Sequence of chain 2.A:
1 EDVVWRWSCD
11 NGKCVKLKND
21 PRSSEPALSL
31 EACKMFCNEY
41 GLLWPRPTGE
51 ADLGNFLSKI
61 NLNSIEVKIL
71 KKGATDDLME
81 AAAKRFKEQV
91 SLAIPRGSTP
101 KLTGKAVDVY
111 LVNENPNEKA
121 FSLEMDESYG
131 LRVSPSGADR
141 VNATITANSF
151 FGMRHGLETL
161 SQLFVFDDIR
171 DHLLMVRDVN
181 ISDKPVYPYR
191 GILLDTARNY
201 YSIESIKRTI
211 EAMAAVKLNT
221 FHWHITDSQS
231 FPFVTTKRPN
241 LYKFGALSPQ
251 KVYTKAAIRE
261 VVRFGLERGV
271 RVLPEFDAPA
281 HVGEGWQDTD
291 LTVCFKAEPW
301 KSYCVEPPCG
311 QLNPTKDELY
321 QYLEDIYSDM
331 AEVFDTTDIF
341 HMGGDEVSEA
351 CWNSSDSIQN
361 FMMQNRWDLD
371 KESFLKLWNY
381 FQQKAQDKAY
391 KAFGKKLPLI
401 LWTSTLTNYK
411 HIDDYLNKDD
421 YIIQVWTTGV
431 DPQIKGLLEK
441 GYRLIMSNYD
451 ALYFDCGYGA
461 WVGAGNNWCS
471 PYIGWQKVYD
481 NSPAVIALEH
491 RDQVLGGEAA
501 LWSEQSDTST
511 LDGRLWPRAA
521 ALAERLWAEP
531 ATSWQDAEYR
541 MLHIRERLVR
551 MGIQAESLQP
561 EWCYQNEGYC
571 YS

Binding-site contacts:
Ligand atom OAJ contacts residue HIS281 of chain 2.A at 3.3 Å.
Ligand atom OAM contacts residue TYR453 of chain 2.A at 3.7 Å.
Ligand atom CAP contacts residue GLU346 of chain 2.A at 3.5 Å.
Ligand atom NAI contacts residue ASP345 of chain 2.A at 3.0 Å (salt-bridge).
Ligand atom CAG contacts residue TRP502 of chain 2.A at 3.7 Å (hydrophobic).
Ligand atom CAH contacts residue TRP402 of chain 2.A at 3.7 Å (hydrophobic).
Ligand atom OAM contacts residue TRP468 of chain 2.A at 2.8 Å (h-bond).
Ligand atom CAH contacts residue TRP426 of chain 2.A at 3.5 Å (hydrophobic).
Ligand atom OAQ contacts residue GLU346 of chain 2.A at 3.4 Å (salt-bridge).
Ligand atom OAM contacts residue ASP455 of chain 2.A at 2.7 Å (salt-bridge).
Ligand atom OAK contacts residue GLU504 of chain 2.A at 2.6 Å (salt-bridge).
Ligand atom OAR contacts residue VAL305 of chain 2.A at 3.4 Å.
Ligand atom CAG contacts residue TYR453 of chain 2.A at 3.4 Å (hydrophobic).
Ligand atom OAM contacts residue TRP502 of chain 2.A at 3.7 Å.
Ligand atom CAH contacts residue ASP345 of chain 2.A at 3.5 Å.
Ligand atom CAF contacts residue TRP468 of chain 2.A at 3.5 Å (hydrophobic).
Ligand atom OAQ contacts residue TRP426 of chain 2.A at 3.3 Å.
Ligand atom CAF contacts residue ASP455 of chain 2.A at 3.3 Å.
Ligand atom CAT contacts residue TRP468 of chain 2.A at 3.4 Å (hydrophobic).
Ligand atom OAN contacts residue TRP426 of chain 2.A at 3.8 Å.
Ligand atom NAY contacts residue TRP426 of chain 2.A at 3.5 Å.
Ligand atom OAN contacts residue TRP502 of chain 2.A at 3.5 Å.
Ligand atom NAO contacts residue TRP468 of chain 2.A at 3.1 Å.
Ligand atom CAD contacts residue GLU306 of chain 2.A at 3.6 Å.
Ligand atom CAG contacts residue ASP345 of chain 2.A at 3.7 Å.
Ligand atom CAF contacts residue TRP502 of chain 2.A at 3.7 Å (hydrophobic).
Ligand atom OAJ contacts residue ARG198 of chain 2.A at 2.7 Å (salt-bridge).
Ligand atom NAI contacts residue GLU346 of chain 2.A at 3.5 Å (salt-bridge).
Ligand atom CAB contacts residue GLU346 of chain 2.A at 3.3 Å.
Ligand atom CAD contacts residue GLU504 of chain 2.A at 3.3 Å.
Ligand atom NAY contacts residue GLU346 of chain 2.A at 2.6 Å (salt-bridge).
Ligand atom OAK contacts residue TRP502 of chain 2.A at 3.2 Å.
Ligand atom CAS contacts residue TRP468 of chain 2.A at 3.5 Å (hydrophobic).
Ligand atom OAK contacts residue ARG198 of chain 2.A at 2.8 Å (salt-bridge).
Ligand atom CAE contacts residue TRP502 of chain 2.A at 3.6 Å (hydrophobic).
Ligand atom OAQ contacts residue TRP468 of chain 2.A at 3.5 Å.
Ligand atom CAH contacts residue TYR453 of chain 2.A at 3.6 Å (hydrophobic).
Ligand atom OAN contacts residue TYR453 of chain 2.A at 2.5 Å (h-bond).
Ligand atom CAA contacts residue GLU346 of chain 2.A at 3.6 Å.
Ligand atom OAR contacts residue GLU346 of chain 2.A at 2.9 Å (salt-bridge).

A small-molecule ligand and the protein it binds are described below.
Small molecule (SMILES): CC(=O)N[C@H]1/C(=N/OC(=O)Nc2ccccc2)O[C@H](CO)[C@@H](O)[C@@H]1O